Binding-site contacts:
Ligand atom O7 contacts residue ASN280 of chain 1.C at 4.0 Å.
Ligand atom C1 contacts residue GLU281 of chain 1.C at 3.4 Å.
Ligand atom C7 contacts residue GLU281 of chain 1.C at 4.1 Å.
Ligand atom C7 contacts residue ASN280 of chain 1.C at 4.3 Å.
Ligand atom C8 contacts residue ASN282 of chain 1.C at 4.4 Å.
Ligand atom O5 contacts residue ASN282 of chain 1.C at 2.4 Å (h-bond).
Ligand atom C4 contacts residue ASN282 of chain 1.C at 4.2 Å.
Ligand atom C2 contacts residue ASN282 of chain 1.C at 2.5 Å.
Ligand atom C5 contacts residue ASN282 of chain 1.C at 3.7 Å.
Ligand atom C1 contacts residue ASN282 of chain 1.C at 1.4 Å.
Ligand atom N2 contacts residue GLU281 of chain 1.C at 3.4 Å (salt-bridge).
Ligand atom C7 contacts residue ASN282 of chain 1.C at 3.2 Å.
Ligand atom C8 contacts residue GLU281 of chain 1.C at 4.1 Å.
Ligand atom O6 contacts residue LYS558 of chain 1.B at 4.3 Å.
Ligand atom C2 contacts residue GLU281 of chain 1.C at 3.9 Å.
Ligand atom N2 contacts residue ASN282 of chain 1.C at 2.9 Å (h-bond).
Ligand atom C8 contacts residue ASN280 of chain 1.C at 4.1 Å.
Ligand atom C3 contacts residue ASN282 of chain 1.C at 3.8 Å.
Ligand atom O7 contacts residue ASN282 of chain 1.C at 3.1 Å (h-bond).

Sequence of chain 1.B:
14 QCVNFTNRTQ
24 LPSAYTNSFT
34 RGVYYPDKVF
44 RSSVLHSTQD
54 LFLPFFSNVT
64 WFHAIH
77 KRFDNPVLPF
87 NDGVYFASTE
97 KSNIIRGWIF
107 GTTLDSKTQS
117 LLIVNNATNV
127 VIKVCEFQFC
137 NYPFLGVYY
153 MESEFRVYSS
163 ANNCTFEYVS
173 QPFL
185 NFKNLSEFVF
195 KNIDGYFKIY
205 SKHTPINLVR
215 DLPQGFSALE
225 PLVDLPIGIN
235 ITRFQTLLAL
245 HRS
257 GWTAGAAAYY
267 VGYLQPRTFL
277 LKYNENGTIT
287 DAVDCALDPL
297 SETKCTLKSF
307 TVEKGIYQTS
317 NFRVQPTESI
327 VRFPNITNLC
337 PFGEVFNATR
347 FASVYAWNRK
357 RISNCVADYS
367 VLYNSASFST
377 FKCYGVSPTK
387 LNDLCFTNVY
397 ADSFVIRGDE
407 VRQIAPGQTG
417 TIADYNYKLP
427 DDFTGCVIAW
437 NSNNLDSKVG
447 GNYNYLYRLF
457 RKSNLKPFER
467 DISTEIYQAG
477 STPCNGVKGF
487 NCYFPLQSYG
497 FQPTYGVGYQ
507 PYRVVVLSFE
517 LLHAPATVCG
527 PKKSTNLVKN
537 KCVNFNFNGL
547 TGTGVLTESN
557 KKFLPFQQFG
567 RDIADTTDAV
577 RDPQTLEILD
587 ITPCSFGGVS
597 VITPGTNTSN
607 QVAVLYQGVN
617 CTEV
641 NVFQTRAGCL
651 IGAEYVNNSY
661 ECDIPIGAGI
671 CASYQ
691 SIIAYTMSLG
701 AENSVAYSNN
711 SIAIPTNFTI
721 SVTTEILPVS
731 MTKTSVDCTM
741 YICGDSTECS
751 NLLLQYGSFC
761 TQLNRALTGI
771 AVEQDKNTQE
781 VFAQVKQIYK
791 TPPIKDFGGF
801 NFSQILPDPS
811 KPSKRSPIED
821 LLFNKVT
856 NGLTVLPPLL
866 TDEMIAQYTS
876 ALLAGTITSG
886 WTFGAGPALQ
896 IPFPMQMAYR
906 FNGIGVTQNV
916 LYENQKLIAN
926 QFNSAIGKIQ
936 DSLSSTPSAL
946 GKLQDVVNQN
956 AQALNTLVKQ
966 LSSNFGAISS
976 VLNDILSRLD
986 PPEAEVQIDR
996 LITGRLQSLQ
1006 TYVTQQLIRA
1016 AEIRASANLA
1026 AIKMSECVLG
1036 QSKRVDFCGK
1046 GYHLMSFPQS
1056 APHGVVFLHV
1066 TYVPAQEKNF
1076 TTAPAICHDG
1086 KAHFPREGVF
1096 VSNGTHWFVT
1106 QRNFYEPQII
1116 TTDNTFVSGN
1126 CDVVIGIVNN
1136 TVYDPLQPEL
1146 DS

Sequence of chain 1.C:
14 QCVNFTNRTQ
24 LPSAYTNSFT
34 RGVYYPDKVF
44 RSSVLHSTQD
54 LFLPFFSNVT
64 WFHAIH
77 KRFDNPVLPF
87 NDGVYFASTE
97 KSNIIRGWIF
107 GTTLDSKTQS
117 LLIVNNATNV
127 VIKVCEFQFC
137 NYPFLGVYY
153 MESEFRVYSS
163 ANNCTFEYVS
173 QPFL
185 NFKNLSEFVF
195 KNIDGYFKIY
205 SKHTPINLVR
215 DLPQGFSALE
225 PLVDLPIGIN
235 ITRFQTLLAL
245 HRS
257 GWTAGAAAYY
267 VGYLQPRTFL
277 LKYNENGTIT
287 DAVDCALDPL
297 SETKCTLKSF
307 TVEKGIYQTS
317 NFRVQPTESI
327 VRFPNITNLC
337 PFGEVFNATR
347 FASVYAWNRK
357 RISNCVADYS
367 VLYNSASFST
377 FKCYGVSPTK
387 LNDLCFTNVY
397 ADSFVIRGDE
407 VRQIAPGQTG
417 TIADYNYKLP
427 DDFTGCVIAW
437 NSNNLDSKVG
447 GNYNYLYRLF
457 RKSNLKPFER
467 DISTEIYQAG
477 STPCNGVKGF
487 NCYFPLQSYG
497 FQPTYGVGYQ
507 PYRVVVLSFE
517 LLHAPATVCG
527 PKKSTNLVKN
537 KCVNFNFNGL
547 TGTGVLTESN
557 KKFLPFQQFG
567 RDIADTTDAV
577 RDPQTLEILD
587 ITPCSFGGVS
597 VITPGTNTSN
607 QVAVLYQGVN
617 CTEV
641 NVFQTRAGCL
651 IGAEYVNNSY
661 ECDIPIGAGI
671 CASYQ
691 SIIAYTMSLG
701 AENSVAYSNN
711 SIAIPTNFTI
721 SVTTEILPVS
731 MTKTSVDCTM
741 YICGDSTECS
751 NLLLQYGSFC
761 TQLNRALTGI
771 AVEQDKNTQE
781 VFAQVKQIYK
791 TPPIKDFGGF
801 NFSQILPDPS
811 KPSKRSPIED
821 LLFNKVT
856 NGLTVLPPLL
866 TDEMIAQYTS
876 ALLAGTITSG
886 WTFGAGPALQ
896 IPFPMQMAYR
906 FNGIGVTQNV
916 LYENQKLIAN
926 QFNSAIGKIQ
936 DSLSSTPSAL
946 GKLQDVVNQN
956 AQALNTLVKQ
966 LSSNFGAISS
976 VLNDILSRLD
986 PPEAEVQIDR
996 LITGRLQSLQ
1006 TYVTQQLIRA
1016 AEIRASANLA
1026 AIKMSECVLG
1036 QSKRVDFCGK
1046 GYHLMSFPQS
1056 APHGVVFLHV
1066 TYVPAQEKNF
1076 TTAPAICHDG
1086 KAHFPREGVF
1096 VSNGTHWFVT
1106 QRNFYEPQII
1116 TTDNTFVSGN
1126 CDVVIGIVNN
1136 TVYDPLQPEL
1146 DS

The protein below binds the small molecule below.
Small molecule (SMILES): CC(=O)N[C@@H]1[C@@H](O)[C@H](O)[C@@H](CO)O[C@H]1O